A protein and the small-molecule ligand that binds it are described below.
Small molecule (SMILES): NC(=[NH2+])c1ccc2nc(-c3ccccc3O)[nH]c2c1

Binding-site contacts:
Ligand atom O6' contacts residue SER177 of chain 1.A at 3.3 Å (h-bond).
Ligand atom N1 contacts residue CYS197 of chain 1.A at 3.7 Å.
Ligand atom C4 contacts residue SER177 of chain 1.A at 3.8 Å.
Ligand atom N3 contacts residue HIS40 of chain 1.A at 3.8 Å.
Ligand atom C2 contacts residue CYS173 of chain 1.A at 3.8 Å (hydrophobic).
Ligand atom O6' contacts residue GLN174 of chain 1.A at 3.8 Å.
Ligand atom C3 contacts residue SER177 of chain 1.A at 3.7 Å.
Ligand atom C7 contacts residue TRP193 of chain 1.A at 3.8 Å (hydrophobic).
Ligand atom C7 contacts residue ASP171 of chain 1.A at 3.6 Å.
Ligand atom C3 contacts residue VAL191 of chain 1.A at 3.6 Å (hydrophobic).
Ligand atom N2 contacts residue ASP171 of chain 1.A at 3.0 Å (salt-bridge).
Ligand atom C8 contacts residue ZN1 of chain 1.C at 3.0 Å.
Ligand atom C1 contacts residue CYS173 of chain 1.A at 3.9 Å (hydrophobic).
Ligand atom O6' contacts residue ZN1 of chain 1.C at 2.1 Å.
Ligand atom C3 contacts residue SER192 of chain 1.A at 3.7 Å.
Ligand atom C4 contacts residue GLN174 of chain 1.A at 3.8 Å.
Ligand atom N3 contacts residue SER177 of chain 1.A at 3.1 Å (h-bond).
Ligand atom C6 contacts residue GLY194 of chain 1.A at 3.7 Å.
Ligand atom O6' contacts residue HIS40 of chain 1.A at 3.4 Å (h-bond).
Ligand atom C1 contacts residue TRP193 of chain 1.A at 3.8 Å (hydrophobic).
Ligand atom N3 contacts residue ZN1 of chain 1.C at 2.1 Å.
Ligand atom N1 contacts residue GLY196 of chain 1.A at 2.8 Å (h-bond).
Ligand atom N1 contacts residue ASP171 of chain 1.A at 2.9 Å (salt-bridge).
Ligand atom C1' contacts residue ZN1 of chain 1.C at 3.3 Å.
Ligand atom C7 contacts residue SER172 of chain 1.A at 3.2 Å.
Ligand atom N1 contacts residue SER172 of chain 1.A at 3.3 Å (h-bond).
Ligand atom N3 contacts residue GLN174 of chain 1.A at 3.7 Å.
Ligand atom N3 contacts residue SER192 of chain 1.A at 3.8 Å.
Ligand atom C3 contacts residue ZN1 of chain 1.C at 3.7 Å.
Ligand atom C4 contacts residue SER192 of chain 1.A at 3.7 Å.
Ligand atom N2 contacts residue TRP193 of chain 1.A at 3.7 Å.
Ligand atom C6 contacts residue TRP193 of chain 1.A at 3.9 Å (hydrophobic).
Ligand atom C4 contacts residue ZN1 of chain 1.C at 3.2 Å.
Ligand atom C3 contacts residue CYS173 of chain 1.A at 3.6 Å (hydrophobic).
Ligand atom C2 contacts residue SER172 of chain 1.A at 3.9 Å.
Ligand atom C6' contacts residue ZN1 of chain 1.C at 2.9 Å.
Ligand atom N2 contacts residue GLY204 of chain 1.A at 3.5 Å.
Ligand atom C2 contacts residue VAL191 of chain 1.A at 3.6 Å (hydrophobic).
Ligand atom N2 contacts residue SER172 of chain 1.A at 3.0 Å (h-bond).
Ligand atom C6 contacts residue GLY196 of chain 1.A at 3.7 Å.

Sequence of chain 1.A:
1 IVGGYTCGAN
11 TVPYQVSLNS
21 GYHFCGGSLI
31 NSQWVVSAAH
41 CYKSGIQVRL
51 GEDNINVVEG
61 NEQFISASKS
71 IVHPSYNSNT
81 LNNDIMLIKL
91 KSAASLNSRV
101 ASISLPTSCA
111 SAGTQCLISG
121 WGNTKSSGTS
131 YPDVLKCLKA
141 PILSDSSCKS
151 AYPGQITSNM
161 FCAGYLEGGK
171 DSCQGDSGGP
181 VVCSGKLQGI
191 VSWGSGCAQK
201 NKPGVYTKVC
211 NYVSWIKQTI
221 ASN